Binding-site contacts:
Ligand atom N contacts residue VAL236 of chain 6.A at 3.4 Å (h-bond).
Ligand atom OD2 contacts residue ILE322 of chain 6.A at 3.1 Å.
Ligand atom C2 contacts residue GLY297 of chain 6.A at 3.6 Å.
Ligand atom O1 contacts residue GLU213 of chain 6.A at 3.1 Å (salt-bridge).
Ligand atom CA contacts residue ZN1 of chain 6.D at 3.4 Å.
Ligand atom O1 contacts residue ZN1 of chain 6.D at 2.1 Å.
Ligand atom O contacts residue ILE322 of chain 6.A at 3.3 Å.
Ligand atom CG contacts residue ILE238 of chain 6.A at 3.2 Å (hydrophobic).
Ligand atom O contacts residue ZN1 of chain 6.D at 2.4 Å.
Ligand atom OD2 contacts residue ILE238 of chain 6.A at 2.8 Å.
Ligand atom O1 contacts residue GLU212 of chain 6.A at 2.9 Å (salt-bridge).
Ligand atom O1 contacts residue HIS68 of chain 6.A at 3.1 Å (h-bond).
Ligand atom O contacts residue GLU213 of chain 6.A at 3.2 Å (salt-bridge).
Ligand atom O1 contacts residue ASP182 of chain 6.A at 3.0 Å (salt-bridge).
Ligand atom C5 contacts residue LEU293 of chain 6.A at 3.4 Å (hydrophobic).
Ligand atom OXT contacts residue ILE322 of chain 6.A at 3.0 Å.
Ligand atom C contacts residue HIS323 of chain 6.A at 3.3 Å.
Ligand atom C contacts residue ILE322 of chain 6.A at 3.5 Å (hydrophobic).
Ligand atom N contacts residue ASP235 of chain 6.A at 2.7 Å (salt-bridge).
Ligand atom O1 contacts residue ZN1 of chain 6.C at 2.0 Å.
Ligand atom N contacts residue ASP182 of chain 6.A at 3.4 Å (salt-bridge).
Ligand atom C6 contacts residue GLU212 of chain 6.A at 3.2 Å.
Ligand atom O contacts residue HIS323 of chain 6.A at 3.0 Å (h-bond).
Ligand atom OD1 contacts residue ILE238 of chain 6.A at 3.6 Å.
Ligand atom O contacts residue GLY296 of chain 6.A at 3.5 Å.
Ligand atom C6 contacts residue ZN1 of chain 6.D at 2.9 Å.
Ligand atom CA contacts residue ZN1 of chain 6.C at 2.9 Å.
Ligand atom CG2 contacts residue GLU212 of chain 6.A at 3.5 Å.
Ligand atom N contacts residue GLY297 of chain 6.A at 3.3 Å (h-bond).
Ligand atom C6 contacts residue ZN1 of chain 6.C at 2.8 Å.
Ligand atom CA contacts residue ASP182 of chain 6.A at 3.6 Å.
Ligand atom C5 contacts residue VAL236 of chain 6.A at 3.3 Å (hydrophobic).
Ligand atom N contacts residue GLU212 of chain 6.A at 3.4 Å (salt-bridge).
Ligand atom OXT contacts residue HIS323 of chain 6.A at 2.8 Å.
Ligand atom N contacts residue ZN1 of chain 6.C at 2.2 Å.
Ligand atom O contacts residue GLY297 of chain 6.A at 3.3 Å (h-bond).
Ligand atom O contacts residue HIS323 of chain 6.A at 3.1 Å (h-bond).
Ligand atom C3 contacts residue VAL236 of chain 6.A at 3.3 Å (hydrophobic).
Ligand atom C contacts residue ZN1 of chain 6.D at 2.9 Å.
Ligand atom C contacts residue GLU213 of chain 6.A at 3.5 Å.

Sequence of chain 6.A:
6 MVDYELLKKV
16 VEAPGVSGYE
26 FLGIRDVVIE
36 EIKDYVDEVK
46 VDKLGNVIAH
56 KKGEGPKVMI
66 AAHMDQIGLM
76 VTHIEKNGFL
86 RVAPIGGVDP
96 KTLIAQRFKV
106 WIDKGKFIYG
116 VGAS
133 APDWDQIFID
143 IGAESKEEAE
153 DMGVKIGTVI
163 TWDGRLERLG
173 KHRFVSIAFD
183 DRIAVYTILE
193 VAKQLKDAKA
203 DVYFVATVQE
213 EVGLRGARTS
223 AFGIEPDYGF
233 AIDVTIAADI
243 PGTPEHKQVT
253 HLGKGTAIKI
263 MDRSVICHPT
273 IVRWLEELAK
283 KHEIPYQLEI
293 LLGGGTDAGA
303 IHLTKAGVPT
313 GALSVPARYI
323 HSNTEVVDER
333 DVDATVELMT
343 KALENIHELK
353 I

A protein and the small-molecule ligand that binds it are described below.
Small molecule (SMILES): CC(C)C[C@@H](N)[C@H](O)C(=O)N[C@H](C(=O)N[C@@H](C(=O)N[C@@H](CC(=O)O)C(=O)O)C(C)C)C(C)C